Binding-site contacts:
Ligand atom O3' contacts residue GLY268 of chain 1.A at 2.4 Å (h-bond).
Ligand atom O4 contacts residue ARG246 of chain 1.A at 3.0 Å.
Ligand atom O2B contacts residue LYS196 of chain 1.A at 2.4 Å (salt-bridge).
Ligand atom PB contacts residue A2G3 of chain 1.C at 3.5 Å.
Ligand atom C3' contacts residue GLU267 of chain 1.A at 3.3 Å.
Ligand atom O5D contacts residue THR271 of chain 1.A at 2.9 Å (h-bond).
Ligand atom O6' contacts residue HIS118 of chain 1.A at 2.8 Å (h-bond).
Ligand atom O1B contacts residue GLY16 of chain 1.A at 3.5 Å (h-bond).
Ligand atom N2' contacts residue GLU267 of chain 1.A at 3.3 Å (salt-bridge).
Ligand atom O2 contacts residue TYR46 of chain 1.A at 3.5 Å.
Ligand atom O3D contacts residue THR271 of chain 1.A at 2.5 Å (h-bond).
Ligand atom C6 contacts residue ILE189 of chain 1.A at 3.4 Å (hydrophobic).
Ligand atom C4' contacts residue LEU269 of chain 1.A at 3.6 Å (hydrophobic).
Ligand atom C8' contacts residue ASN195 of chain 1.A at 3.1 Å.
Ligand atom O3' contacts residue GLU267 of chain 1.A at 3.1 Å (salt-bridge).
Ligand atom C1' contacts residue A2G3 of chain 1.C at 2.7 Å.
Ligand atom O2 contacts residue PHE45 of chain 1.A at 3.5 Å.
Ligand atom O1A contacts residue THR271 of chain 1.A at 2.8 Å (h-bond).
Ligand atom O3' contacts residue LEU269 of chain 1.A at 3.3 Å (h-bond).
Ligand atom O4 contacts residue VAL247 of chain 1.A at 2.2 Å (h-bond).
Ligand atom O2' contacts residue GLU275 of chain 1.A at 3.3 Å (salt-bridge).
Ligand atom C2' contacts residue A2G3 of chain 1.C at 3.3 Å.
Ligand atom CB contacts residue A2G3 of chain 1.C at 3.4 Å.
Ligand atom O4' contacts residue HIS118 of chain 1.A at 2.9 Å (h-bond).
Ligand atom O7' contacts residue SER119 of chain 1.A at 3.4 Å.
Ligand atom O2B contacts residue ARG191 of chain 1.A at 2.9 Å (salt-bridge).
Ligand atom C8' contacts residue VAL266 of chain 1.A at 3.5 Å (hydrophobic).
Ligand atom O1B contacts residue ARG191 of chain 1.A at 3.0 Å (salt-bridge).
Ligand atom N3 contacts residue VAL247 of chain 1.A at 2.7 Å (h-bond).
Ligand atom O5' contacts residue A2G3 of chain 1.C at 3.5 Å (h-bond).
Ligand atom C3D contacts residue THR271 of chain 1.A at 3.5 Å.
Ligand atom O3D contacts residue GLU275 of chain 1.A at 3.3 Å (salt-bridge).
Ligand atom C4 contacts residue VAL247 of chain 1.A at 3.1 Å (hydrophobic).
Ligand atom O2A contacts residue VAL272 of chain 1.A at 3.4 Å.
Ligand atom N3 contacts residue VAL250 of chain 1.A at 3.6 Å.
Ligand atom O4' contacts residue LEU269 of chain 1.A at 3.5 Å (h-bond).
Ligand atom O4D contacts residue TYR46 of chain 1.A at 3.4 Å (h-bond).
Ligand atom O1A contacts residue PRO270 of chain 1.A at 3.4 Å.
Ligand atom N2' contacts residue A2G3 of chain 1.C at 3.3 Å (h-bond).
Ligand atom O1B contacts residue A2G3 of chain 1.C at 2.3 Å (h-bond).

Sequence of chain 1.A:
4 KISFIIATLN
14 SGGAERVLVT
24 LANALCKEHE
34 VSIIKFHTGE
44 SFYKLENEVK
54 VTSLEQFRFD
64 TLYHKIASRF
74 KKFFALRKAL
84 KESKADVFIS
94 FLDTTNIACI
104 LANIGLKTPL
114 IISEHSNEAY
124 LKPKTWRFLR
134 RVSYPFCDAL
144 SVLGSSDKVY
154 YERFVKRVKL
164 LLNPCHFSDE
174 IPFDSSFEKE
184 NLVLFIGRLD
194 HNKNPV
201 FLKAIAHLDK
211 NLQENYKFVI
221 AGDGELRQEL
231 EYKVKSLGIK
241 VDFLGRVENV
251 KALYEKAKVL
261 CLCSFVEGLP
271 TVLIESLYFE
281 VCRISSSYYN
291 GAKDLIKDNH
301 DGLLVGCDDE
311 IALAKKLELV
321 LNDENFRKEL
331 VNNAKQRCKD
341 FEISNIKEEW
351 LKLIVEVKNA

A protein and the small-molecule ligand that binds it are described below.
Small molecule (SMILES): CC(=O)N[C@@H]1[C@@H](O)[C@@H](O)[C@@H](CO)O[C@@H]1CP(=O)(O)OP(=O)(O)OCC1O[C@@H](n2ccc(=O)[nH]c2=O)[C@H](O)[C@@H]1O